Binding-site contacts:
Ligand atom C7 contacts residue SER456 of chain 1.K at 4.3 Å.
Ligand atom C1 contacts residue ALA450 of chain 1.K at 4.5 Å (hydrophobic).
Ligand atom C2 contacts residue SER458 of chain 1.K at 3.9 Å.
Ligand atom C3 contacts residue SER458 of chain 1.K at 3.5 Å.
Ligand atom O8 contacts residue SER455 of chain 1.K at 3.1 Å (h-bond).
Ligand atom C7 contacts residue SER455 of chain 1.K at 3.6 Å.
Ligand atom C6 contacts residue SER455 of chain 1.K at 2.7 Å.
Ligand atom C1 contacts residue SER455 of chain 1.K at 2.4 Å.
Ligand atom C3 contacts residue SER455 of chain 1.K at 2.8 Å.
Ligand atom N7 contacts residue SER455 of chain 1.K at 4.3 Å.
Ligand atom N5 contacts residue SER455 of chain 1.K at 4.1 Å.
Ligand atom O6 contacts residue SER456 of chain 1.K at 3.4 Å (h-bond).
Ligand atom C4 contacts residue SER455 of chain 1.K at 3.8 Å.
Ligand atom O6 contacts residue SER455 of chain 1.K at 1.3 Å (h-bond).
Ligand atom C2 contacts residue SER455 of chain 1.K at 1.4 Å.
Ligand atom C4 contacts residue SER456 of chain 1.K at 4.4 Å.
Ligand atom N7 contacts residue SER456 of chain 1.K at 4.0 Å.
Ligand atom C6 contacts residue SER456 of chain 1.K at 3.4 Å.
Ligand atom C2 contacts residue SER456 of chain 1.K at 3.8 Å.
Ligand atom O1B contacts residue ALA450 of chain 1.K at 4.2 Å.
Ligand atom O1A contacts residue ALA450 of chain 1.K at 3.7 Å.
Ligand atom C5 contacts residue SER456 of chain 1.K at 4.4 Å.
Ligand atom O1B contacts residue SER455 of chain 1.K at 3.1 Å.
Ligand atom O8 contacts residue ALA450 of chain 1.K at 3.8 Å.
Ligand atom O1B contacts residue SER458 of chain 1.K at 4.4 Å.
Ligand atom O1A contacts residue SER455 of chain 1.K at 2.9 Å (h-bond).
Ligand atom C8 contacts residue SER455 of chain 1.K at 3.4 Å.
Ligand atom C5 contacts residue SER455 of chain 1.K at 3.7 Å.
Ligand atom C3 contacts residue SER456 of chain 1.K at 3.7 Å.

A small-molecule ligand and the protein it binds are described below.
Small molecule (SMILES): C[C@H](O)[C@H](N)[C@@H]1O[C@](O)(C(=O)O)C[C@H](O)[C@@H]1N

Sequence of chain 1.K:
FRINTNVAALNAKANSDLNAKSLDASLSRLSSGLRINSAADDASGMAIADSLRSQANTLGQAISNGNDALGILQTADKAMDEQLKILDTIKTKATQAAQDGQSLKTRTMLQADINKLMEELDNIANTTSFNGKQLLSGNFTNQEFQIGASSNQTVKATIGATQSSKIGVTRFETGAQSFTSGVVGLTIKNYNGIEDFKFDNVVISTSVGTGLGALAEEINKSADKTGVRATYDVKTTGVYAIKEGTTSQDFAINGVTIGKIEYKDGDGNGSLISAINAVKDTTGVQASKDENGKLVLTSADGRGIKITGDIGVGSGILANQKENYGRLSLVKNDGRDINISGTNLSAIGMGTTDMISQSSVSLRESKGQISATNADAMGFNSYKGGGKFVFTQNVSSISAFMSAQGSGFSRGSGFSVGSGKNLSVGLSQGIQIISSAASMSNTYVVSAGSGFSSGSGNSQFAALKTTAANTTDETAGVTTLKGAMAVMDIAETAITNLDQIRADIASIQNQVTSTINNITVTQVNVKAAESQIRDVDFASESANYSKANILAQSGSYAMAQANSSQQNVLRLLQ